Binding-site contacts:
Ligand atom CB contacts residue SO41 of chain 3.F at 3.8 Å.
Ligand atom CA contacts residue SO41 of chain 3.F at 3.5 Å.
Ligand atom O contacts residue SO41 of chain 3.E at 4.0 Å.
Ligand atom O contacts residue A2G1 of chain 3.M at 4.4 Å.
Ligand atom CA contacts residue PHE129 of chain 3.A at 4.3 Å (hydrophobic).
Ligand atom CA contacts residue A2G1 of chain 3.M at 3.7 Å.
Ligand atom OG contacts residue PHE129 of chain 3.A at 4.2 Å.
Ligand atom CB contacts residue A2G1 of chain 3.M at 2.4 Å.
Ligand atom OG contacts residue SO41 of chain 3.F at 2.9 Å (h-bond).
Ligand atom OG contacts residue A2G1 of chain 3.M at 1.4 Å.
Ligand atom N contacts residue SO41 of chain 3.F at 2.9 Å (h-bond).
Ligand atom N contacts residue A2G1 of chain 3.M at 4.2 Å.

Sequence of chain 3.A:
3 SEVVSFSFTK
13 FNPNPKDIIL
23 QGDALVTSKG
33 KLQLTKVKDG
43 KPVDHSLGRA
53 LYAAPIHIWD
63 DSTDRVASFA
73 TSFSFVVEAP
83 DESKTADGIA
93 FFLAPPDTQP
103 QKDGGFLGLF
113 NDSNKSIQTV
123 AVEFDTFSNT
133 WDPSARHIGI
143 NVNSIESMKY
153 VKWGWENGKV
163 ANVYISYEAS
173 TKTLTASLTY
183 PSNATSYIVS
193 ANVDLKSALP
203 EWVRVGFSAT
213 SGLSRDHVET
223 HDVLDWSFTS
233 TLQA

A protein and the small-molecule ligand that binds it are described below.
Small molecule (SMILES): N[C@@H](CO)C(=O)O